Binding-site contacts:
Ligand atom C16 contacts residue PHE140 of chain 1.A at 3.5 Å (hydrophobic).
Ligand atom C25 contacts residue ARG188 of chain 1.A at 3.7 Å.
Ligand atom C22 contacts residue MET49 of chain 1.A at 3.6 Å (hydrophobic).
Ligand atom C19 contacts residue HIS164 of chain 1.A at 3.2 Å.
Ligand atom N2 contacts residue SER144 of chain 1.A at 3.7 Å.
Ligand atom C15 contacts residue GLU166 of chain 1.A at 3.8 Å.
Ligand atom O2 contacts residue PRO168 of chain 1.A at 3.4 Å.
Ligand atom C10 contacts residue THR190 of chain 1.A at 3.7 Å.
Ligand atom O1 contacts residue MET165 of chain 1.A at 3.3 Å.
Ligand atom C20 contacts residue HIS164 of chain 1.A at 3.7 Å.
Ligand atom C11 contacts residue GLU166 of chain 1.A at 3.2 Å.
Ligand atom C16 contacts residue ASN142 of chain 1.A at 3.7 Å.
Ligand atom C15 contacts residue LEU141 of chain 1.A at 3.5 Å (hydrophobic).
Ligand atom C19 contacts residue HIS41 of chain 1.A at 3.5 Å.
Ligand atom C14 contacts residue GLU166 of chain 1.A at 3.6 Å.
Ligand atom O contacts residue GLY143 of chain 1.A at 3.1 Å (h-bond).
Ligand atom C12 contacts residue GLU166 of chain 1.A at 3.1 Å.
Ligand atom N2 contacts residue HIS163 of chain 1.A at 2.7 Å (h-bond).
Ligand atom C1 contacts residue CYS145 of chain 1.A at 2.8 Å (hydrophobic).
Ligand atom O3 contacts residue HIS41 of chain 1.A at 3.3 Å.
Ligand atom C20 contacts residue HIS41 of chain 1.A at 3.4 Å.
Ligand atom C15 contacts residue HIS163 of chain 1.A at 3.6 Å.
Ligand atom C2 contacts residue ASN142 of chain 1.A at 3.6 Å.
Ligand atom O1 contacts residue GLU166 of chain 1.A at 2.8 Å (salt-bridge).
Ligand atom C contacts residue CYS145 of chain 1.A at 1.8 Å (hydrophobic).
Ligand atom C16 contacts residue GLU166 of chain 1.A at 3.7 Å.
Ligand atom O contacts residue CYS145 of chain 1.A at 3.5 Å (h-bond).
Ligand atom C contacts residue HIS41 of chain 1.A at 3.7 Å.
Ligand atom C14 contacts residue HIS163 of chain 1.A at 3.5 Å.
Ligand atom O contacts residue ASN142 of chain 1.A at 3.1 Å.
Ligand atom C9 contacts residue GLU166 of chain 1.A at 3.7 Å.
Ligand atom C16 contacts residue LEU141 of chain 1.A at 3.4 Å (hydrophobic).
Ligand atom C4 contacts residue GLU166 of chain 1.A at 3.7 Å.
Ligand atom C15 contacts residue PHE140 of chain 1.A at 3.3 Å (hydrophobic).
Ligand atom C26 contacts residue CYS44 of chain 1.A at 3.6 Å (hydrophobic).
Ligand atom C2 contacts residue CYS145 of chain 1.A at 3.1 Å (hydrophobic).
Ligand atom N contacts residue CYS145 of chain 1.A at 3.7 Å.
Ligand atom C26 contacts residue HIS41 of chain 1.A at 3.6 Å.
Ligand atom C5 contacts residue GLU166 of chain 1.A at 3.6 Å.
Ligand atom C26 contacts residue MET49 of chain 1.A at 3.6 Å (hydrophobic).

A small-molecule ligand and the protein it binds are described below.
Small molecule (SMILES): CCC(=O)N(c1ccc([C@H](C)OC)cc1)[C@@H](C(=O)Nc1ccc(OC)cc1C)c1cccnc1

Sequence of chain 1.A:
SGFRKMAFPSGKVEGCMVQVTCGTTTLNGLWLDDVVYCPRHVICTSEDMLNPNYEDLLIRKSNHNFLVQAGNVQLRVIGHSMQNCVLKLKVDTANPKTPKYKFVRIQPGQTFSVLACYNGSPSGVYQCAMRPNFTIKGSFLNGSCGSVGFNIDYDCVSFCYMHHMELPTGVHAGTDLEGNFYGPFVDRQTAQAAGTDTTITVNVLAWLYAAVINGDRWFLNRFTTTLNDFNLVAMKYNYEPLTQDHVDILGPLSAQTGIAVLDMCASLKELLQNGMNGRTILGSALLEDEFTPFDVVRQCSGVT